Binding-site contacts:
Ligand atom N1 contacts residue VAL43 of chain 1.G at 4.0 Å.
Ligand atom N3 contacts residue VAL43 of chain 1.G at 4.2 Å.
Ligand atom C2' contacts residue ARG85 of chain 1.G at 4.0 Å.
Ligand atom C4 contacts residue VAL43 of chain 1.G at 4.0 Å (hydrophobic).
Ligand atom C6 contacts residue THR45 of chain 1.G at 3.7 Å.
Ligand atom OP2 contacts residue ARG85 of chain 1.G at 2.7 Å (salt-bridge).
Ligand atom C3' contacts residue LYS66 of chain 1.G at 3.9 Å.
Ligand atom O6 contacts residue VAL43 of chain 1.G at 4.2 Å.
Ligand atom N7 contacts residue ASN44 of chain 1.G at 4.2 Å.
Ligand atom C8 contacts residue VAL43 of chain 1.G at 3.6 Å (hydrophobic).
Ligand atom C6 contacts residue VAL43 of chain 1.G at 4.0 Å (hydrophobic).
Ligand atom O5' contacts residue ARG85 of chain 1.G at 3.8 Å.
Ligand atom N7 contacts residue THR45 of chain 1.G at 2.7 Å (h-bond).
Ligand atom N9 contacts residue VAL43 of chain 1.G at 3.8 Å.
Ligand atom C5 contacts residue GLU86 of chain 1.G at 3.8 Å.
Ligand atom N7 contacts residue VAL43 of chain 1.G at 3.7 Å.
Ligand atom C8 contacts residue THR45 of chain 1.G at 3.6 Å.
Ligand atom O6 contacts residue HIS12 of chain 1.G at 3.0 Å.
Ligand atom C6 contacts residue HIS12 of chain 1.G at 3.9 Å.
Ligand atom C6 contacts residue PO41 of chain 1.AA at 3.6 Å.
Ligand atom C6 contacts residue ASN44 of chain 1.G at 3.8 Å.
Ligand atom C2' contacts residue LYS66 of chain 1.G at 3.6 Å.
Ligand atom C2 contacts residue PO41 of chain 1.AA at 3.4 Å.
Ligand atom N1 contacts residue PO41 of chain 1.AA at 2.7 Å (h-bond).
Ligand atom C5 contacts residue VAL43 of chain 1.G at 4.0 Å (hydrophobic).
Ligand atom N4 contacts residue GLU86 of chain 1.G at 2.9 Å (salt-bridge).
Ligand atom O3' contacts residue LYS66 of chain 1.G at 3.1 Å.
Ligand atom C3' contacts residue ARG85 of chain 1.G at 4.0 Å.
Ligand atom N1 contacts residue HIS12 of chain 1.G at 4.2 Å.
Ligand atom O6 contacts residue THR45 of chain 1.G at 2.9 Å (h-bond).
Ligand atom O6 contacts residue PO41 of chain 1.AA at 3.7 Å.
Ligand atom O4' contacts residue VAL43 of chain 1.G at 3.7 Å.
Ligand atom C5 contacts residue ASN44 of chain 1.G at 4.2 Å.
Ligand atom N2 contacts residue PO41 of chain 1.AA at 3.0 Å (h-bond).
Ligand atom P contacts residue ARG85 of chain 1.G at 4.0 Å.
Ligand atom C5 contacts residue THR45 of chain 1.G at 3.8 Å.
Ligand atom O6 contacts residue ASN44 of chain 1.G at 3.3 Å.
Ligand atom C5 contacts residue ARG85 of chain 1.G at 3.9 Å.
Ligand atom C4 contacts residue GLU86 of chain 1.G at 3.8 Å.
Ligand atom C6 contacts residue ARG85 of chain 1.G at 3.8 Å.

Sequence of chain 1.G:
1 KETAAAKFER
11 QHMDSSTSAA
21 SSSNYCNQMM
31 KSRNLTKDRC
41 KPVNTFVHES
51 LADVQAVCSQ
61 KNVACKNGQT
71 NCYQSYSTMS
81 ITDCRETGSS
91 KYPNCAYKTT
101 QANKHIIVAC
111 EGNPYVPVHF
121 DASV

This protein binds this small molecule.
Small molecule (SMILES): Nc1ccn([C@H]2C[C@H](O[P](=O)(O)OC[C@H]3O[C@@H](n4cnc5c(=O)nc(N)[nH]c54)C[C@@H]3O)[C@@H](CO)O2)c(=O)n1